Sequence of chain 1.A:
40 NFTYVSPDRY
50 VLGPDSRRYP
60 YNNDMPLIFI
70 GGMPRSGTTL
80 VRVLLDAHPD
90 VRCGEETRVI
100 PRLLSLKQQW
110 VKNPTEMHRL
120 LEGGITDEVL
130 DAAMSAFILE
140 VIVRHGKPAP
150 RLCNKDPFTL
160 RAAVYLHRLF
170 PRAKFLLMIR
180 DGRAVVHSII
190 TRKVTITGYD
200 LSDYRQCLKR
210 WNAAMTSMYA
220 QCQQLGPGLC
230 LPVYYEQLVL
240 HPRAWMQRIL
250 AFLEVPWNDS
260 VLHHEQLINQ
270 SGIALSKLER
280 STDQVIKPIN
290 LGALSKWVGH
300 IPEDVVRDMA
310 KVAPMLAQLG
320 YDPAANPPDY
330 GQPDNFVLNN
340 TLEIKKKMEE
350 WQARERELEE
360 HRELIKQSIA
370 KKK

This protein binds this small molecule.
Small molecule (SMILES): Nc1ncnc2c1ncn2[C@@H]1O[C@H](COP(=O)(O)O)[C@@H](OP(=O)(O)O)[C@H]1O

Binding-site contacts:
Ligand atom O4P contacts residue THR77 of chain 1.A at 2.7 Å (h-bond).
Ligand atom O5' contacts residue SER75 of chain 1.A at 3.4 Å (h-bond).
Ligand atom O6P contacts residue SER280 of chain 1.A at 3.0 Å (h-bond).
Ligand atom C3' contacts residue ARG74 of chain 1.A at 3.6 Å.
Ligand atom O5P contacts residue SER280 of chain 1.A at 2.9 Å (h-bond).
Ligand atom O5' contacts residue ARG74 of chain 1.A at 3.3 Å.
Ligand atom O4P contacts residue ARG74 of chain 1.A at 3.2 Å (salt-bridge).
Ligand atom N3 contacts residue TYR234 of chain 1.A at 2.7 Å (h-bond).
Ligand atom O5P contacts residue THR78 of chain 1.A at 2.7 Å (h-bond).
Ligand atom O3P contacts residue LYS295 of chain 1.A at 2.7 Å (salt-bridge).
Ligand atom C2' contacts residue GLN283 of chain 1.A at 3.5 Å.
Ligand atom O2P contacts residue ARG74 of chain 1.A at 2.9 Å (salt-bridge).
Ligand atom O1P contacts residue LYS295 of chain 1.A at 3.6 Å.
Ligand atom N7 contacts residue GLN283 of chain 1.A at 3.3 Å (h-bond).
Ligand atom P2 contacts residue ARG74 of chain 1.A at 3.5 Å.
Ligand atom C2 contacts residue ASN289 of chain 1.A at 3.2 Å.
Ligand atom C3' contacts residue GLN283 of chain 1.A at 3.5 Å.
Ligand atom P2 contacts residue THR77 of chain 1.A at 3.6 Å.
Ligand atom O3P contacts residue ARG191 of chain 1.A at 2.9 Å (salt-bridge).
Ligand atom P2 contacts residue SER280 of chain 1.A at 3.4 Å.
Ligand atom N1 contacts residue ASN289 of chain 1.A at 3.1 Å (h-bond).
Ligand atom O5' contacts residue GLY76 of chain 1.A at 2.9 Å (h-bond).
Ligand atom O6P contacts residue ARG74 of chain 1.A at 3.0 Å (salt-bridge).
Ligand atom C5' contacts residue ARG74 of chain 1.A at 3.6 Å.
Ligand atom O4P contacts residue GLY76 of chain 1.A at 3.2 Å (h-bond).
Ligand atom O2' contacts residue ALA292 of chain 1.A at 3.5 Å.
Ligand atom N6 contacts residue GLN283 of chain 1.A at 3.5 Å (h-bond).
Ligand atom O1P contacts residue ARG179 of chain 1.A at 2.9 Å (salt-bridge).
Ligand atom N7 contacts residue VAL284 of chain 1.A at 3.4 Å (h-bond).
Ligand atom O4P contacts residue SER75 of chain 1.A at 3.0 Å (h-bond).
Ligand atom N6 contacts residue LYS286 of chain 1.A at 3.0 Å (salt-bridge).
Ligand atom O3' contacts residue ARG179 of chain 1.A at 3.1 Å (salt-bridge).
Ligand atom C2 contacts residue TYR234 of chain 1.A at 3.5 Å (hydrophobic).
Ligand atom C5' contacts residue SER280 of chain 1.A at 3.5 Å.
Ligand atom O2P contacts residue ARG191 of chain 1.A at 2.8 Å (salt-bridge).
Ligand atom N6 contacts residue PRO287 of chain 1.A at 3.1 Å (h-bond).
Ligand atom C8 contacts residue GLN283 of chain 1.A at 3.5 Å.
Ligand atom O3P contacts residue ALA292 of chain 1.A at 3.6 Å.
Ligand atom O2P contacts residue SER187 of chain 1.A at 2.5 Å (h-bond).
Ligand atom O5P contacts residue THR77 of chain 1.A at 3.6 Å (h-bond).